Binding-site contacts:
Ligand atom O7 contacts residue ASN5 of chain 2.A at 4.1 Å.
Ligand atom C7 contacts residue ASN5 of chain 2.A at 3.7 Å.
Ligand atom O5 contacts residue ASN5 of chain 2.A at 2.3 Å (h-bond).
Ligand atom C8 contacts residue ASP2 of chain 2.A at 3.5 Å.
Ligand atom N2 contacts residue ASN5 of chain 2.A at 2.9 Å (h-bond).
Ligand atom N2 contacts residue ASP2 of chain 2.A at 3.8 Å.
Ligand atom C1 contacts residue ASN154 of chain 2.A at 4.2 Å.
Ligand atom O6 contacts residue ASP2 of chain 2.A at 2.5 Å (salt-bridge).
Ligand atom C5 contacts residue ASN154 of chain 2.A at 3.5 Å.
Ligand atom O5 contacts residue ASN154 of chain 2.A at 4.0 Å.
Ligand atom C4 contacts residue ASN154 of chain 2.A at 4.5 Å.
Ligand atom O5 contacts residue ASP2 of chain 2.A at 3.8 Å.
Ligand atom N2 contacts residue PHE3 of chain 2.A at 2.8 Å (h-bond).
Ligand atom O7 contacts residue ASP2 of chain 2.A at 4.5 Å.
Ligand atom C3 contacts residue ASN5 of chain 2.A at 3.8 Å.
Ligand atom C7 contacts residue PHE3 of chain 2.A at 3.5 Å (hydrophobic).
Ligand atom C2 contacts residue PHE3 of chain 2.A at 3.8 Å (hydrophobic).
Ligand atom C1 contacts residue PHE3 of chain 2.A at 3.8 Å (hydrophobic).
Ligand atom C6 contacts residue ASP2 of chain 2.A at 3.7 Å.
Ligand atom C3 contacts residue PHE3 of chain 2.A at 4.4 Å (hydrophobic).
Ligand atom O3 contacts residue ASP2 of chain 2.A at 3.3 Å (salt-bridge).
Ligand atom C5 contacts residue ASP2 of chain 2.A at 4.3 Å.
Ligand atom C1 contacts residue ASN5 of chain 2.A at 1.4 Å.
Ligand atom C5 contacts residue ASN5 of chain 2.A at 3.6 Å.
Ligand atom C8 contacts residue PHE3 of chain 2.A at 3.3 Å (hydrophobic).
Ligand atom O4 contacts residue ASN154 of chain 2.A at 4.5 Å.
Ligand atom C6 contacts residue ASN154 of chain 2.A at 3.9 Å.
Ligand atom C4 contacts residue ASN5 of chain 2.A at 4.3 Å.
Ligand atom C2 contacts residue ASN5 of chain 2.A at 2.5 Å.
Ligand atom C3 contacts residue ASP2 of chain 2.A at 4.3 Å.
Ligand atom C7 contacts residue ASP2 of chain 2.A at 3.8 Å.

Sequence of chain 2.A:
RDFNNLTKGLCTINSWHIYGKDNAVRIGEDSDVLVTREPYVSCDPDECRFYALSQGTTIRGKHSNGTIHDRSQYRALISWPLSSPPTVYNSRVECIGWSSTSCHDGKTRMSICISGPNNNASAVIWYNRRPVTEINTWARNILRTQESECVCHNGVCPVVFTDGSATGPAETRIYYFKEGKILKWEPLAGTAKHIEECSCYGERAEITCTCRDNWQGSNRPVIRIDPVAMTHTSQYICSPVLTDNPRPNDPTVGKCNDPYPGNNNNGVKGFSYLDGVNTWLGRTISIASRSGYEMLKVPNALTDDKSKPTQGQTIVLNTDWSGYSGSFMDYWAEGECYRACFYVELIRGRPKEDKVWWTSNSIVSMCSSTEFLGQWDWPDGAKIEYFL

This small molecule binds to this protein.
Small molecule (SMILES): CC(=O)N[C@H]1[C@H](O[C@H]2[C@H](O)[C@@H](NC(C)=O)CO[C@@H]2CO)O[C@H](CO)[C@@H](O)[C@@H]1O